Binding-site contacts:
Ligand atom N2 contacts residue GLU57 of chain 1.A at 2.8 Å (salt-bridge).
Ligand atom O7 contacts residue ASN58 of chain 1.A at 4.1 Å.
Ligand atom C1 contacts residue GLU57 of chain 1.A at 4.3 Å.
Ligand atom C2 contacts residue GLU57 of chain 1.A at 3.8 Å.
Ligand atom C3 contacts residue GLU57 of chain 1.A at 3.9 Å.
Ligand atom C7 contacts residue ASN58 of chain 1.A at 3.7 Å.
Ligand atom N2 contacts residue ASN58 of chain 1.A at 2.9 Å (h-bond).
Ligand atom O5 contacts residue ASN58 of chain 1.A at 2.4 Å (h-bond).
Ligand atom O3 contacts residue GLU57 of chain 1.A at 4.2 Å.
Ligand atom C8 contacts residue SER17 of chain 1.B at 3.2 Å.
Ligand atom C7 contacts residue SER17 of chain 1.B at 3.0 Å.
Ligand atom O7 contacts residue GLY16 of chain 1.B at 4.0 Å.
Ligand atom N2 contacts residue SER17 of chain 1.B at 4.3 Å.
Ligand atom C7 contacts residue GLY16 of chain 1.B at 4.4 Å.
Ligand atom O7 contacts residue SER17 of chain 1.B at 2.2 Å (h-bond).
Ligand atom C8 contacts residue GLU57 of chain 1.A at 3.3 Å.
Ligand atom C4 contacts residue ASN58 of chain 1.A at 4.2 Å.
Ligand atom C1 contacts residue ASN58 of chain 1.A at 1.4 Å.
Ligand atom C7 contacts residue GLU57 of chain 1.A at 3.5 Å.
Ligand atom C3 contacts residue ASN58 of chain 1.A at 3.8 Å.
Ligand atom C8 contacts residue GLY13 of chain 1.B at 3.8 Å.
Ligand atom C2 contacts residue ASN58 of chain 1.A at 2.4 Å.
Ligand atom C5 contacts residue ASN58 of chain 1.A at 3.7 Å.
Ligand atom O6 contacts residue ASN58 of chain 1.A at 4.4 Å.

Sequence of chain 1.A:
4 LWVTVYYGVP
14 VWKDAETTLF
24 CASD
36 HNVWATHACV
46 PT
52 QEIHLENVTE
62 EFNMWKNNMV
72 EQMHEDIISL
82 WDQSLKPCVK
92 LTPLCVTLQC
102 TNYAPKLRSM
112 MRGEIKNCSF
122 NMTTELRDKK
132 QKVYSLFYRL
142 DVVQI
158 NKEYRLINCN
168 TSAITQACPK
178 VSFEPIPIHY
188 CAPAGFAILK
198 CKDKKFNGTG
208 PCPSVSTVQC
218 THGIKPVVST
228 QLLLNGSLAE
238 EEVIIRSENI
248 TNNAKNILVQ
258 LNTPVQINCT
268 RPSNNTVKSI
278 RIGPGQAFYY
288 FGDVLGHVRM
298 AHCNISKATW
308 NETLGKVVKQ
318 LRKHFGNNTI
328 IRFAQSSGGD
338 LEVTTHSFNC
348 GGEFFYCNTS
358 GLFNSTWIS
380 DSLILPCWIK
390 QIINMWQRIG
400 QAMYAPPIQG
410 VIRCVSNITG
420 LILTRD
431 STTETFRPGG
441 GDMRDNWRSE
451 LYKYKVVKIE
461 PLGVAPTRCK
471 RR

Sequence of chain 1.B:
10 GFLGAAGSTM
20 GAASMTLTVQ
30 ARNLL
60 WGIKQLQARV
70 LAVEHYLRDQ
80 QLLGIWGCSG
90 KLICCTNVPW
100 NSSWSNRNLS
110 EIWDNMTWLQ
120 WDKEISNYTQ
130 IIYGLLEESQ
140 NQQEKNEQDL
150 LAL

A protein and the small-molecule ligand that binds it are described below.
Small molecule (SMILES): CC(=O)N[C@@H]1[C@@H](O)[C@H](O)[C@@H](CO)O[C@H]1O